Binding-site contacts:
Ligand atom C5 contacts residue ARG270 of chain 1.D at 4.3 Å.
Ligand atom O6 contacts residue TYR567 of chain 1.D at 4.1 Å.
Ligand atom O42 contacts residue ARG266 of chain 1.D at 3.3 Å (salt-bridge).
Ligand atom P4 contacts residue ARG266 of chain 1.D at 3.5 Å.
Ligand atom P5 contacts residue TYR567 of chain 1.D at 3.8 Å.
Ligand atom O51 contacts residue ARG270 of chain 1.D at 2.7 Å (salt-bridge).
Ligand atom C1 contacts residue ARG568 of chain 1.D at 3.8 Å.
Ligand atom O1 contacts residue ARG568 of chain 1.D at 2.9 Å (salt-bridge).
Ligand atom P4 contacts residue THR268 of chain 1.D at 4.4 Å.
Ligand atom O52 contacts residue TYR567 of chain 1.D at 2.4 Å (h-bond).
Ligand atom O52 contacts residue ARG270 of chain 1.D at 4.2 Å.
Ligand atom O41 contacts residue ARG266 of chain 1.D at 4.3 Å.
Ligand atom O43 contacts residue LEU269 of chain 1.D at 4.2 Å.
Ligand atom C3 contacts residue ARG270 of chain 1.D at 4.3 Å.
Ligand atom O53 contacts residue TYR567 of chain 1.D at 4.3 Å.
Ligand atom P5 contacts residue ARG510 of chain 1.D at 3.9 Å.
Ligand atom C6 contacts residue ARG568 of chain 1.D at 3.7 Å.
Ligand atom O12 contacts residue ARG568 of chain 1.D at 4.3 Å.
Ligand atom O11 contacts residue ARG568 of chain 1.D at 3.0 Å (salt-bridge).
Ligand atom O52 contacts residue LYS507 of chain 1.D at 3.3 Å.
Ligand atom P5 contacts residue LYS507 of chain 1.D at 3.6 Å.
Ligand atom O53 contacts residue ARG510 of chain 1.D at 3.2 Å (salt-bridge).
Ligand atom O5 contacts residue LYS569 of chain 1.D at 3.5 Å (salt-bridge).
Ligand atom O43 contacts residue ARG270 of chain 1.D at 4.2 Å.
Ligand atom O6 contacts residue ARG568 of chain 1.D at 4.3 Å.
Ligand atom O42 contacts residue LYS569 of chain 1.D at 3.7 Å.
Ligand atom O43 contacts residue ARG266 of chain 1.D at 2.7 Å (salt-bridge).
Ligand atom O51 contacts residue LYS507 of chain 1.D at 3.7 Å.
Ligand atom P5 contacts residue LYS569 of chain 1.D at 4.3 Å.
Ligand atom O3 contacts residue ARG568 of chain 1.D at 3.3 Å (salt-bridge).
Ligand atom O53 contacts residue LYS507 of chain 1.D at 3.6 Å.
Ligand atom O41 contacts residue LEU269 of chain 1.D at 4.0 Å.
Ligand atom C2 contacts residue ARG270 of chain 1.D at 3.9 Å.
Ligand atom P5 contacts residue ARG270 of chain 1.D at 4.0 Å.
Ligand atom P1 contacts residue ARG568 of chain 1.D at 3.9 Å.
Ligand atom C4 contacts residue ARG270 of chain 1.D at 4.3 Å.
Ligand atom O4 contacts residue ARG270 of chain 1.D at 3.5 Å.
Ligand atom O43 contacts residue THR268 of chain 1.D at 3.1 Å (h-bond).
Ligand atom O53 contacts residue LYS569 of chain 1.D at 3.6 Å.
Ligand atom O52 contacts residue ARG510 of chain 1.D at 3.4 Å (salt-bridge).

A small-molecule ligand and the protein it binds are described below.
Small molecule (SMILES): O=P(O)(O)O[C@@H]1[C@H](O)[C@H](O)[C@@H](OP(=O)(O)O)[C@H](OP(=O)(O)O)[C@H]1O

Sequence of chain 1.D:
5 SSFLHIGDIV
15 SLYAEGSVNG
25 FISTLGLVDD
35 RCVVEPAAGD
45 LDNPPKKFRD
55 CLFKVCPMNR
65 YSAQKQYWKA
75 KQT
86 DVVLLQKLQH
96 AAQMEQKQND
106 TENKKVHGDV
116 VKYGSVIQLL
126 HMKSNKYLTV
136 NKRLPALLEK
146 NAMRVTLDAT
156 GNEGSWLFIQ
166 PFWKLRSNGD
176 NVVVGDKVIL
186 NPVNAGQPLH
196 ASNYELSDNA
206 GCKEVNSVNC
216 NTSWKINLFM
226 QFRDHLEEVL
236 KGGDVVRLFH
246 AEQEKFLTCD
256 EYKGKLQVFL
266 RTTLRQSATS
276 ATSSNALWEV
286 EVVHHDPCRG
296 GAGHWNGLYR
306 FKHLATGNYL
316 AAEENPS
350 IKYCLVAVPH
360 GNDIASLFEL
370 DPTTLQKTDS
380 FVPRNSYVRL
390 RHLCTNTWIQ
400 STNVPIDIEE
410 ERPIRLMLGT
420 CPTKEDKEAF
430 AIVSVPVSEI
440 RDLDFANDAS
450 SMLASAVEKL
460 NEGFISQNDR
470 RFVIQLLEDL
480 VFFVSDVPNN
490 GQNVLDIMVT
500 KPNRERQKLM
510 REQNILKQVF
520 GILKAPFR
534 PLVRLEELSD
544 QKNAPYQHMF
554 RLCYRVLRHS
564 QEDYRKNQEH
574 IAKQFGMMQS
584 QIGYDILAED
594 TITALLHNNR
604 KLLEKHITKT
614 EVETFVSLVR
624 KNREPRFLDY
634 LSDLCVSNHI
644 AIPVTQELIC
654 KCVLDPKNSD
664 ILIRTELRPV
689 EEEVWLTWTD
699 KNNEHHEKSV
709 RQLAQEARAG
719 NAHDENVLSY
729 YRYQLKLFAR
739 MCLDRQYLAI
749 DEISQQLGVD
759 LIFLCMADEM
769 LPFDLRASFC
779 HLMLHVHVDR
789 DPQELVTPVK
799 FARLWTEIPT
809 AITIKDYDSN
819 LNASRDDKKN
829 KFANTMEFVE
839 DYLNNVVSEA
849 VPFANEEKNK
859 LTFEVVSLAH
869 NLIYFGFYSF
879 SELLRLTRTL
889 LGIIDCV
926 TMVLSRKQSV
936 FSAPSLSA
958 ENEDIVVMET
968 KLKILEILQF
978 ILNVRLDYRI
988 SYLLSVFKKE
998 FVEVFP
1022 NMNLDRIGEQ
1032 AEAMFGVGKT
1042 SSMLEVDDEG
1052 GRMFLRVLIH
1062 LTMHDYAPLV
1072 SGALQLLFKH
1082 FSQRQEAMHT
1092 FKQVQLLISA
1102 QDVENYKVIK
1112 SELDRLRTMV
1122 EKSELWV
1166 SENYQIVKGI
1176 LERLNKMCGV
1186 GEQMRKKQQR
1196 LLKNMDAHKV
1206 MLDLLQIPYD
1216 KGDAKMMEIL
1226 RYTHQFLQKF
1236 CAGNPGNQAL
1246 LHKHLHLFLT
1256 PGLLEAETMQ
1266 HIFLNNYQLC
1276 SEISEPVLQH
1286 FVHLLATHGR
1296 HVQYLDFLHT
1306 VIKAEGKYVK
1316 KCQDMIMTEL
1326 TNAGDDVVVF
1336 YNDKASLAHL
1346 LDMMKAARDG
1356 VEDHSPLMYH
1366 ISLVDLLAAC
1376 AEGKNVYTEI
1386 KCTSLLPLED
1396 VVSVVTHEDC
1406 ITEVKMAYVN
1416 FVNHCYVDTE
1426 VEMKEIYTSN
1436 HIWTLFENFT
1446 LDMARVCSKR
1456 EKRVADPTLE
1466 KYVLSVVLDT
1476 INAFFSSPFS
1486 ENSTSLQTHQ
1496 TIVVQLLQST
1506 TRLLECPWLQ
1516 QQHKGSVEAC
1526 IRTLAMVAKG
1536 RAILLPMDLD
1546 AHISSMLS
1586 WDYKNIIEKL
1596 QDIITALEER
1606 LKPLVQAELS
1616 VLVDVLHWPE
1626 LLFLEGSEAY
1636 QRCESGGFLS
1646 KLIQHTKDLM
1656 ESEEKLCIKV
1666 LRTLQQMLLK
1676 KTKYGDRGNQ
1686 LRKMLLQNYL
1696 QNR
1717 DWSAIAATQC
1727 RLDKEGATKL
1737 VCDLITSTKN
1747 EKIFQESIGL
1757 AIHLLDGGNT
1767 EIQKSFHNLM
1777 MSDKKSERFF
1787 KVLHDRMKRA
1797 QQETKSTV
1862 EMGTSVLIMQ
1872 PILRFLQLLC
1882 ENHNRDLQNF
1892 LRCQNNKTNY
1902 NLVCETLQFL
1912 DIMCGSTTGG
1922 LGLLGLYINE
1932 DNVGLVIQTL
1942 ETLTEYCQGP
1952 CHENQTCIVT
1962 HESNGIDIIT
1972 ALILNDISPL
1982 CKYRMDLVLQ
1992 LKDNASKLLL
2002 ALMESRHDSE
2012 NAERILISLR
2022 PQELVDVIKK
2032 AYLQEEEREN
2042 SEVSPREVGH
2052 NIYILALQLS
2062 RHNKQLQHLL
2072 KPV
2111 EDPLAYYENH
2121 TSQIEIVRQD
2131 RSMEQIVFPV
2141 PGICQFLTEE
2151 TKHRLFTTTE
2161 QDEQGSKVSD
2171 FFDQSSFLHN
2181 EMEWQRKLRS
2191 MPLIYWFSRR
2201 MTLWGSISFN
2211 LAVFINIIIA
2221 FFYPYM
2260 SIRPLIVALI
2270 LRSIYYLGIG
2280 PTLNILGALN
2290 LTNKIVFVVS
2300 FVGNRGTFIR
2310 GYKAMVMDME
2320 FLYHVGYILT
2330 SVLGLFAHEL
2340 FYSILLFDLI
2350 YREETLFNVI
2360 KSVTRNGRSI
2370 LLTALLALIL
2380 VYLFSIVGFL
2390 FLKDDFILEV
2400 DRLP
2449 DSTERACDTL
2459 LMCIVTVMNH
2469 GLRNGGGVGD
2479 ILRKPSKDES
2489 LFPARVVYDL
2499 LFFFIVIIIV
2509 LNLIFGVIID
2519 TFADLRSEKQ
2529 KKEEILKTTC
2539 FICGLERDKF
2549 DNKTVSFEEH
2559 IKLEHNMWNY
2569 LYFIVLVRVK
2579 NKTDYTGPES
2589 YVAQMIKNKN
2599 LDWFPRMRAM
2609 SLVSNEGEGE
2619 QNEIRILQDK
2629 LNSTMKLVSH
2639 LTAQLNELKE